Sequence of chain 1.A:
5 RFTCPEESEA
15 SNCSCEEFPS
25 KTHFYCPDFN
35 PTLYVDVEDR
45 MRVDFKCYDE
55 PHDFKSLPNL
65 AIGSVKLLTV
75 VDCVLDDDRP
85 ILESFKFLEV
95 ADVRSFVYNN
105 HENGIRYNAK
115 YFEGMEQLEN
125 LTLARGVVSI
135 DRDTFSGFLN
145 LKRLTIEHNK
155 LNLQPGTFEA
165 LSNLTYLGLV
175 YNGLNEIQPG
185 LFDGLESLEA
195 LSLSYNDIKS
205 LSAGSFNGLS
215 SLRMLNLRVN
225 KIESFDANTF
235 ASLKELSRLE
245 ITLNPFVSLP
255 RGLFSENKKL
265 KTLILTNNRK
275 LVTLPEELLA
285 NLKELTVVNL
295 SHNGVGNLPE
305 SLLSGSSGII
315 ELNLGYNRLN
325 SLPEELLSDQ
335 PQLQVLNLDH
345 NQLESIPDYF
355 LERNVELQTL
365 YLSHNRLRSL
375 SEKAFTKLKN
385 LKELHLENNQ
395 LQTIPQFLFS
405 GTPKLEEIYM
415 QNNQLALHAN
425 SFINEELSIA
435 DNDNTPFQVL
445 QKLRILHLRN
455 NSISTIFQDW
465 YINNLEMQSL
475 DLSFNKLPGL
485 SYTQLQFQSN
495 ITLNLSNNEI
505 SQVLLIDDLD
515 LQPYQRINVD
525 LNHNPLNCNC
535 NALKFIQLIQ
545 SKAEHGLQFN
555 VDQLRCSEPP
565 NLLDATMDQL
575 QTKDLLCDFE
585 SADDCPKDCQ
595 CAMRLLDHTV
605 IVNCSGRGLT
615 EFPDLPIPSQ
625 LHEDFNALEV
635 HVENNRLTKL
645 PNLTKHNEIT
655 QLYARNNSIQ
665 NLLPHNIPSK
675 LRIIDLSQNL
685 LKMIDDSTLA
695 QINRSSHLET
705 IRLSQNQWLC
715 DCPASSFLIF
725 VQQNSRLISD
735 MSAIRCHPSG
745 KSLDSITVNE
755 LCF

Binding-site contacts:
Ligand atom C7 contacts residue ASN416 of chain 1.A at 4.4 Å.
Ligand atom C2 contacts residue ASN416 of chain 1.A at 4.4 Å.
Ligand atom C1 contacts residue ASN416 of chain 1.A at 4.2 Å.
Ligand atom O7 contacts residue ASN454 of chain 1.A at 4.2 Å.
Ligand atom O5 contacts residue ASN416 of chain 1.A at 4.5 Å.
Ligand atom C7 contacts residue ASN454 of chain 1.A at 3.3 Å.
Ligand atom C5 contacts residue ASN454 of chain 1.A at 3.7 Å.
Ligand atom C4 contacts residue ASN454 of chain 1.A at 4.2 Å.
Ligand atom C2 contacts residue ASN454 of chain 1.A at 2.4 Å.
Ligand atom C8 contacts residue ASN454 of chain 1.A at 3.5 Å.
Ligand atom C1 contacts residue ASN454 of chain 1.A at 1.4 Å.
Ligand atom O5 contacts residue ASN454 of chain 1.A at 2.4 Å (h-bond).
Ligand atom N2 contacts residue ASN454 of chain 1.A at 2.8 Å (h-bond).
Ligand atom C3 contacts residue ASN454 of chain 1.A at 3.8 Å.
Ligand atom C8 contacts residue ASN416 of chain 1.A at 3.4 Å.

A small-molecule ligand and the protein it binds are described below.
Small molecule (SMILES): CC(=O)N[C@H]1[C@H](O[C@H]2[C@H](O)[C@@H](NC(C)=O)CO[C@@H]2CO)O[C@H](CO)[C@@H](O)[C@@H]1O